A protein and the small-molecule ligand that binds it are described below.
Small molecule (SMILES): CC(=O)C(=O)O

Binding-site contacts:
Ligand atom O3 contacts residue LYS75 of chain 1.D at 2.7 Å (salt-bridge).
Ligand atom O contacts residue MET133 of chain 1.D at 3.5 Å.
Ligand atom CB contacts residue MET133 of chain 1.D at 4.3 Å (hydrophobic).
Ligand atom OXT contacts residue ASN300 of chain 1.D at 2.8 Å (h-bond).
Ligand atom C contacts residue ARG15 of chain 1.D at 3.6 Å.
Ligand atom OXT contacts residue ARG15 of chain 1.D at 2.7 Å (salt-bridge).
Ligand atom O contacts residue ARG15 of chain 1.D at 3.0 Å (salt-bridge).
Ligand atom CA contacts residue HIS96 of chain 1.D at 4.0 Å.
Ligand atom C contacts residue ASN300 of chain 1.D at 3.5 Å.
Ligand atom O contacts residue PHE94 of chain 1.D at 4.3 Å.
Ligand atom O contacts residue PRO302 of chain 1.D at 3.9 Å.
Ligand atom C contacts residue LYS75 of chain 1.D at 4.0 Å.
Ligand atom CB contacts residue LEU130 of chain 1.D at 3.6 Å (hydrophobic).
Ligand atom CA contacts residue LYS75 of chain 1.D at 3.7 Å.
Ligand atom O3 contacts residue HIS96 of chain 1.D at 3.0 Å (h-bond).
Ligand atom CA contacts residue ASN300 of chain 1.D at 3.7 Å.
Ligand atom CB contacts residue PHE94 of chain 1.D at 4.0 Å (hydrophobic).
Ligand atom OXT contacts residue LYS75 of chain 1.D at 3.3 Å (salt-bridge).
Ligand atom C contacts residue PHE94 of chain 1.D at 4.4 Å (hydrophobic).
Ligand atom O3 contacts residue ASN300 of chain 1.D at 3.6 Å (h-bond).
Ligand atom CA contacts residue PHE94 of chain 1.D at 4.0 Å (hydrophobic).
Ligand atom O3 contacts residue PHE94 of chain 1.D at 3.8 Å.
Ligand atom CB contacts residue HIS96 of chain 1.D at 4.0 Å.

Sequence of chain 1.D:
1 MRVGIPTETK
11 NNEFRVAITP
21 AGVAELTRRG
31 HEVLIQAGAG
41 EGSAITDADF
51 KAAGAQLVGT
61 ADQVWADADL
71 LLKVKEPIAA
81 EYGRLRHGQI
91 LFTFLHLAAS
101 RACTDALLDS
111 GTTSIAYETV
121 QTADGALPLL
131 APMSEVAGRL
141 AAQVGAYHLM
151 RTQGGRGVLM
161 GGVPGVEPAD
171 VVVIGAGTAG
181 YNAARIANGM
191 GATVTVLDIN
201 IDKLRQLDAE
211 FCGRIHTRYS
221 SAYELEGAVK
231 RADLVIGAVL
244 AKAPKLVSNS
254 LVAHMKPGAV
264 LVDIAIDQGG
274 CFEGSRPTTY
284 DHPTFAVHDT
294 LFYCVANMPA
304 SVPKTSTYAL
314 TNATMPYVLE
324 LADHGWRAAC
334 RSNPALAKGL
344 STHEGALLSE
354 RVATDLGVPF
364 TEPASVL